Binding-site contacts:
Ligand atom C1 contacts residue ASN116 of chain 1.A at 1.4 Å.
Ligand atom O7 contacts residue GLN167 of chain 1.A at 4.4 Å.
Ligand atom O7 contacts residue ASN116 of chain 1.A at 3.9 Å.
Ligand atom C3 contacts residue ASN116 of chain 1.A at 3.8 Å.
Ligand atom C7 contacts residue ARG115 of chain 1.A at 4.5 Å.
Ligand atom N2 contacts residue ASN116 of chain 1.A at 3.0 Å (h-bond).
Ligand atom C8 contacts residue ARG115 of chain 1.A at 3.9 Å.
Ligand atom O5 contacts residue ASN116 of chain 1.A at 2.2 Å (h-bond).
Ligand atom C5 contacts residue ASN116 of chain 1.A at 3.5 Å.
Ligand atom C4 contacts residue ASN116 of chain 1.A at 4.1 Å.
Ligand atom C7 contacts residue ASN116 of chain 1.A at 3.7 Å.
Ligand atom C8 contacts residue GLN167 of chain 1.A at 3.7 Å.
Ligand atom C2 contacts residue ASN116 of chain 1.A at 2.5 Å.

A small-molecule ligand and the protein it binds are described below.
Small molecule (SMILES): CC(=O)N[C@H]1[C@H](O[C@H]2[C@H](O)[C@@H](NC(C)=O)CO[C@@H]2CO)O[C@H](CO)[C@@H](O[C@@H]2O[C@H](CO)[C@@H](O)[C@H](O)[C@@H]2O)[C@@H]1O

Sequence of chain 1.A:
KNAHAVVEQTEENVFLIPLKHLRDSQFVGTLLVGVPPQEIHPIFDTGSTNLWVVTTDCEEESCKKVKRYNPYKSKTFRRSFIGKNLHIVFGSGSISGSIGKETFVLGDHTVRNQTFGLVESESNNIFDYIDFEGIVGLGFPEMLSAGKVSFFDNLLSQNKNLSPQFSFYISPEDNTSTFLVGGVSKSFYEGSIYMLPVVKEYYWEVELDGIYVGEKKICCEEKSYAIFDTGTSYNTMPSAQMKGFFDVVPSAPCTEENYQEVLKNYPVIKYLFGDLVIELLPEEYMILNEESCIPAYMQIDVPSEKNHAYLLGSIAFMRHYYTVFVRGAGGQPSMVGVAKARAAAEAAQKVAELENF